The protein below binds the small molecule below.
Small molecule (SMILES): OC[C@H]1O[C@H](O)[C@@H](O)[C@@H](O)[C@@H]1O

Binding-site contacts:
Ligand atom O2 contacts residue SER54 of chain 1.A at 3.8 Å.
Ligand atom O3 contacts residue LEU55 of chain 1.A at 3.7 Å.
Ligand atom C4 contacts residue TRP56 of chain 1.A at 4.2 Å (hydrophobic).
Ligand atom C1 contacts residue ARG73 of chain 1.A at 3.8 Å.
Ligand atom O5 contacts residue ARG73 of chain 1.A at 3.3 Å (salt-bridge).
Ligand atom O5 contacts residue TRP56 of chain 1.A at 2.4 Å.
Ligand atom O2 contacts residue TRP56 of chain 1.A at 2.7 Å (h-bond).
Ligand atom C1 contacts residue TRP56 of chain 1.A at 1.5 Å (hydrophobic).
Ligand atom O2 contacts residue LEU55 of chain 1.A at 3.2 Å.
Ligand atom C5 contacts residue TRP56 of chain 1.A at 3.7 Å (hydrophobic).
Ligand atom C2 contacts residue TRP56 of chain 1.A at 2.5 Å (hydrophobic).
Ligand atom C5 contacts residue ARG73 of chain 1.A at 4.4 Å.
Ligand atom O6 contacts residue ARG73 of chain 1.A at 3.4 Å (salt-bridge).
Ligand atom C3 contacts residue LEU55 of chain 1.A at 4.3 Å (hydrophobic).
Ligand atom C6 contacts residue TRP56 of chain 1.A at 4.5 Å (hydrophobic).
Ligand atom C6 contacts residue ARG73 of chain 1.A at 4.3 Å.
Ligand atom C3 contacts residue TRP56 of chain 1.A at 3.8 Å (hydrophobic).

Sequence of chain 1.A:
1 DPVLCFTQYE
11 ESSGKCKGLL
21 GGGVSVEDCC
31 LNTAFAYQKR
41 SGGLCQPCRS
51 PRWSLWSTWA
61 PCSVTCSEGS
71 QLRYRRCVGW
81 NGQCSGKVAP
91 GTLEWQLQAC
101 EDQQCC